Binding-site contacts:
Ligand atom O2 contacts residue HIS200 of chain 1.B at 2.8 Å (h-bond).
Ligand atom P contacts residue GLY235 of chain 1.B at 3.4 Å.
Ligand atom O1 contacts residue THR203 of chain 1.B at 3.2 Å.
Ligand atom P contacts residue THR234 of chain 1.B at 3.3 Å.
Ligand atom O2P contacts residue THR234 of chain 1.B at 2.8 Å (h-bond).
Ligand atom C2 contacts residue HIS200 of chain 1.B at 2.9 Å.
Ligand atom O3P contacts residue SER172 of chain 1.B at 2.7 Å (h-bond).
Ligand atom C3 contacts residue SER172 of chain 1.B at 3.7 Å.
Ligand atom O3P contacts residue THR234 of chain 1.B at 2.9 Å (h-bond).
Ligand atom O4P contacts residue THR234 of chain 1.B at 4.2 Å.
Ligand atom O1P contacts residue SER173 of chain 1.B at 3.5 Å (h-bond).
Ligand atom O2P contacts residue THR198 of chain 1.B at 4.4 Å.
Ligand atom C3 contacts residue HIS200 of chain 1.B at 4.2 Å.
Ligand atom C3 contacts residue THR174 of chain 1.B at 4.2 Å.
Ligand atom O2 contacts residue ASN339 of chain 1.B at 3.7 Å.
Ligand atom C2 contacts residue THR174 of chain 1.B at 4.2 Å.
Ligand atom O1 contacts residue NAD1 of chain 1.H at 3.7 Å.
Ligand atom O2 contacts residue NAD1 of chain 1.H at 2.9 Å (h-bond).
Ligand atom O3P contacts residue GLY235 of chain 1.B at 2.9 Å (h-bond).
Ligand atom P contacts residue SER172 of chain 1.B at 3.7 Å.
Ligand atom O1P contacts residue THR174 of chain 1.B at 3.0 Å (h-bond).
Ligand atom C1 contacts residue ARG257 of chain 1.B at 3.4 Å.
Ligand atom O4P contacts residue SER172 of chain 1.B at 4.2 Å.
Ligand atom C3 contacts residue SER173 of chain 1.B at 3.3 Å.
Ligand atom O3P contacts residue ALA236 of chain 1.B at 3.0 Å (h-bond).
Ligand atom O1P contacts residue SER172 of chain 1.B at 3.3 Å.
Ligand atom C3 contacts residue NAD1 of chain 1.H at 4.2 Å.
Ligand atom C1 contacts residue THR203 of chain 1.B at 4.3 Å.
Ligand atom O4P contacts residue GLY235 of chain 1.B at 3.2 Å (h-bond).
Ligand atom O2P contacts residue GLY235 of chain 1.B at 4.0 Å.
Ligand atom O1 contacts residue HIS200 of chain 1.B at 3.5 Å.
Ligand atom O1 contacts residue ARG257 of chain 1.B at 3.5 Å (salt-bridge).
Ligand atom P contacts residue THR174 of chain 1.B at 3.3 Å.
Ligand atom O2P contacts residue HIS200 of chain 1.B at 4.0 Å.
Ligand atom O2 contacts residue SER173 of chain 1.B at 2.7 Å (h-bond).
Ligand atom C1 contacts residue HIS200 of chain 1.B at 3.4 Å.
Ligand atom C2 contacts residue SER173 of chain 1.B at 3.4 Å.
Ligand atom O2P contacts residue THR174 of chain 1.B at 2.6 Å (h-bond).
Ligand atom C2 contacts residue NAD1 of chain 1.H at 4.2 Å.
Ligand atom O3P contacts residue THR174 of chain 1.B at 3.3 Å.

The protein below binds the small molecule below.
Small molecule (SMILES): O=C[C@H](O)COP(=O)(O)O

Sequence of chain 1.B:
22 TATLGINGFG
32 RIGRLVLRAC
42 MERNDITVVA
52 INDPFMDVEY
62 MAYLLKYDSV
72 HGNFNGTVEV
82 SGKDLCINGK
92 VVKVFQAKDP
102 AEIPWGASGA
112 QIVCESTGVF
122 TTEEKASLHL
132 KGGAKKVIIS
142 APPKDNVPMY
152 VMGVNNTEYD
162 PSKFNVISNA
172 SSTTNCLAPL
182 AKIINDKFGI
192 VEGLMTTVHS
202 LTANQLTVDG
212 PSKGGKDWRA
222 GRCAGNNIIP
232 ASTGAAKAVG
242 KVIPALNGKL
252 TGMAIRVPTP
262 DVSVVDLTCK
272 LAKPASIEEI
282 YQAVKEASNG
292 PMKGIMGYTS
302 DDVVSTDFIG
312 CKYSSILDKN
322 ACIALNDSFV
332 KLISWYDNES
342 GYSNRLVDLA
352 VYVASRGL